Sequence of chain 1.B:
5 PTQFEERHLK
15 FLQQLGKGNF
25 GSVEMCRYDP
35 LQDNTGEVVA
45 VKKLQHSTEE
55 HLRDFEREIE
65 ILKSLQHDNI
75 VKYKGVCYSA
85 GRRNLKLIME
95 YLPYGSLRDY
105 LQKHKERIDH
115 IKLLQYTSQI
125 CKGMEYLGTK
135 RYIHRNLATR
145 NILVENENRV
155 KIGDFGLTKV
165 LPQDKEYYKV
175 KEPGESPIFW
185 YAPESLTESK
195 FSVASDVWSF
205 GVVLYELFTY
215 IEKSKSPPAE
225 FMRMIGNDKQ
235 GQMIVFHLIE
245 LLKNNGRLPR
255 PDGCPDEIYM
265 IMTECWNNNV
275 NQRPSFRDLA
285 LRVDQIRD

The protein below binds the small molecule below.
Small molecule (SMILES): CC(=O)Nc1ccc(-c2ccnc(Nc3ccc(N4CCOCC4)cc3)n2)cc1

Binding-site contacts:
Ligand atom C4 contacts residue GLY99 of chain 1.B at 3.7 Å.
Ligand atom N15 contacts residue TYR95 of chain 1.B at 3.9 Å.
Ligand atom N15 contacts residue LEU96 of chain 1.B at 3.0 Å (h-bond).
Ligand atom N24 contacts residue VAL27 of chain 1.B at 3.8 Å.
Ligand atom C10 contacts residue ALA44 of chain 1.B at 3.9 Å (hydrophobic).
Ligand atom C25 contacts residue VAL27 of chain 1.B at 3.5 Å (hydrophobic).
Ligand atom C90 contacts residue VAL27 of chain 1.B at 3.5 Å (hydrophobic).
Ligand atom N15 contacts residue GLU94 of chain 1.B at 3.9 Å.
Ligand atom O23 contacts residue GLY20 of chain 1.B at 3.3 Å (h-bond).
Ligand atom C29 contacts residue ASP103 of chain 1.B at 3.9 Å.
Ligand atom C22 contacts residue VAL27 of chain 1.B at 3.7 Å (hydrophobic).
Ligand atom C2 contacts residue GLY99 of chain 1.B at 3.5 Å.
Ligand atom C6 contacts residue GLY99 of chain 1.B at 3.6 Å.
Ligand atom N7 contacts residue TYR95 of chain 1.B at 3.5 Å.
Ligand atom C1 contacts residue TYR95 of chain 1.B at 3.9 Å (hydrophobic).
Ligand atom C10 contacts residue GLU94 of chain 1.B at 3.3 Å.
Ligand atom C16 contacts residue LEU147 of chain 1.B at 4.0 Å (hydrophobic).
Ligand atom C5 contacts residue LEU19 of chain 1.B at 3.9 Å (hydrophobic).
Ligand atom N13 contacts residue LEU147 of chain 1.B at 3.6 Å.
Ligand atom C5 contacts residue TYR95 of chain 1.B at 4.0 Å (hydrophobic).
Ligand atom C6 contacts residue LEU19 of chain 1.B at 3.8 Å (hydrophobic).
Ligand atom C9 contacts residue LEU19 of chain 1.B at 3.3 Å (hydrophobic).
Ligand atom O23 contacts residue VAL27 of chain 1.B at 3.4 Å.
Ligand atom C14 contacts residue LEU96 of chain 1.B at 3.5 Å (hydrophobic).
Ligand atom C1 contacts residue GLY99 of chain 1.B at 3.6 Å.
Ligand atom C11 contacts residue LEU147 of chain 1.B at 3.6 Å (hydrophobic).
Ligand atom C10 contacts residue LEU96 of chain 1.B at 3.8 Å (hydrophobic).
Ligand atom C31 contacts residue LEU19 of chain 1.B at 3.9 Å (hydrophobic).
Ligand atom C29 contacts residue LYS107 of chain 1.B at 3.5 Å.
Ligand atom C26 contacts residue VAL27 of chain 1.B at 3.8 Å (hydrophobic).
Ligand atom C5 contacts residue GLY99 of chain 1.B at 3.7 Å.
Ligand atom C6 contacts residue LEU96 of chain 1.B at 3.4 Å (hydrophobic).
Ligand atom C12 contacts residue LEU147 of chain 1.B at 3.7 Å (hydrophobic).
Ligand atom C1 contacts residue LEU96 of chain 1.B at 3.4 Å (hydrophobic).
Ligand atom C3 contacts residue GLY99 of chain 1.B at 3.6 Å.
Ligand atom C16 contacts residue VAL27 of chain 1.B at 3.8 Å (hydrophobic).
Ligand atom C13 contacts residue VAL27 of chain 1.B at 3.7 Å (hydrophobic).
Ligand atom N7 contacts residue LEU96 of chain 1.B at 2.7 Å (h-bond).
Ligand atom C6 contacts residue PRO97 of chain 1.B at 3.8 Å (hydrophobic).
Ligand atom C6 contacts residue TYR95 of chain 1.B at 3.4 Å (hydrophobic).